Binding-site contacts:
Ligand atom C7 contacts residue ASN467 of chain 1.B at 3.4 Å.
Ligand atom N2 contacts residue THR333 of chain 1.B at 4.1 Å.
Ligand atom C3 contacts residue THR333 of chain 1.B at 3.6 Å.
Ligand atom C3 contacts residue MAN1 of chain 1.TB at 4.0 Å.
Ligand atom O6 contacts residue ASP335 of chain 1.B at 2.5 Å (salt-bridge).
Ligand atom C1 contacts residue ASP335 of chain 1.B at 3.3 Å.
Ligand atom C2 contacts residue GLN306 of chain 1.B at 4.2 Å.
Ligand atom C1 contacts residue ASN467 of chain 1.B at 1.4 Å.
Ligand atom O5 contacts residue ASP335 of chain 1.B at 3.2 Å (salt-bridge).
Ligand atom C2 contacts residue ASN467 of chain 1.B at 2.6 Å.
Ligand atom C5 contacts residue THR333 of chain 1.B at 4.5 Å.
Ligand atom C3 contacts residue ASN467 of chain 1.B at 3.8 Å.
Ligand atom C6 contacts residue ARG428 of chain 1.B at 4.0 Å.
Ligand atom O3 contacts residue MAN1 of chain 1.TB at 3.2 Å.
Ligand atom C2 contacts residue THR333 of chain 1.B at 4.2 Å.
Ligand atom C7 contacts residue GLN306 of chain 1.B at 3.6 Å.
Ligand atom C1 contacts residue THR333 of chain 1.B at 4.2 Å.
Ligand atom O7 contacts residue PHE304 of chain 1.B at 4.1 Å.
Ligand atom C5 contacts residue ASN467 of chain 1.B at 3.6 Å.
Ligand atom C4 contacts residue ASN467 of chain 1.B at 4.2 Å.
Ligand atom O3 contacts residue THR333 of chain 1.B at 4.4 Å.
Ligand atom C4 contacts residue THR333 of chain 1.B at 4.5 Å.
Ligand atom C1 contacts residue GLN306 of chain 1.B at 4.4 Å.
Ligand atom N2 contacts residue ASN467 of chain 1.B at 3.0 Å (h-bond).
Ligand atom O4 contacts residue MAN1 of chain 1.TB at 3.9 Å.
Ligand atom C2 contacts residue MAN1 of chain 1.TB at 4.0 Å.
Ligand atom O6 contacts residue MAN1 of chain 1.TB at 4.3 Å.
Ligand atom O6 contacts residue ARG428 of chain 1.B at 2.8 Å (salt-bridge).
Ligand atom O5 contacts residue ASN467 of chain 1.B at 2.3 Å (h-bond).
Ligand atom C6 contacts residue ASP335 of chain 1.B at 3.4 Å.
Ligand atom C8 contacts residue ASN467 of chain 1.B at 3.2 Å.
Ligand atom N2 contacts residue GLN306 of chain 1.B at 3.1 Å (h-bond).
Ligand atom C5 contacts residue ASP335 of chain 1.B at 3.2 Å.
Ligand atom O7 contacts residue ASN467 of chain 1.B at 4.0 Å.
Ligand atom O7 contacts residue GLN306 of chain 1.B at 3.5 Å (h-bond).
Ligand atom O2 contacts residue MAN1 of chain 1.TB at 3.6 Å (h-bond).

This protein binds this small molecule.
Small molecule (SMILES): CC(=O)N[C@H]1[C@H](O[C@H]2[C@H](O)[C@@H](NC(C)=O)CO[C@@H]2CO)O[C@H](CO)[C@@H](O[C@@H]2O[C@H](CO[C@H]3O[C@H](CO)[C@@H](O)[C@H](O)[C@@H]3O)[C@@H](O)[C@H](O)[C@@H]2O)[C@@H]1O

Sequence of chain 1.B:
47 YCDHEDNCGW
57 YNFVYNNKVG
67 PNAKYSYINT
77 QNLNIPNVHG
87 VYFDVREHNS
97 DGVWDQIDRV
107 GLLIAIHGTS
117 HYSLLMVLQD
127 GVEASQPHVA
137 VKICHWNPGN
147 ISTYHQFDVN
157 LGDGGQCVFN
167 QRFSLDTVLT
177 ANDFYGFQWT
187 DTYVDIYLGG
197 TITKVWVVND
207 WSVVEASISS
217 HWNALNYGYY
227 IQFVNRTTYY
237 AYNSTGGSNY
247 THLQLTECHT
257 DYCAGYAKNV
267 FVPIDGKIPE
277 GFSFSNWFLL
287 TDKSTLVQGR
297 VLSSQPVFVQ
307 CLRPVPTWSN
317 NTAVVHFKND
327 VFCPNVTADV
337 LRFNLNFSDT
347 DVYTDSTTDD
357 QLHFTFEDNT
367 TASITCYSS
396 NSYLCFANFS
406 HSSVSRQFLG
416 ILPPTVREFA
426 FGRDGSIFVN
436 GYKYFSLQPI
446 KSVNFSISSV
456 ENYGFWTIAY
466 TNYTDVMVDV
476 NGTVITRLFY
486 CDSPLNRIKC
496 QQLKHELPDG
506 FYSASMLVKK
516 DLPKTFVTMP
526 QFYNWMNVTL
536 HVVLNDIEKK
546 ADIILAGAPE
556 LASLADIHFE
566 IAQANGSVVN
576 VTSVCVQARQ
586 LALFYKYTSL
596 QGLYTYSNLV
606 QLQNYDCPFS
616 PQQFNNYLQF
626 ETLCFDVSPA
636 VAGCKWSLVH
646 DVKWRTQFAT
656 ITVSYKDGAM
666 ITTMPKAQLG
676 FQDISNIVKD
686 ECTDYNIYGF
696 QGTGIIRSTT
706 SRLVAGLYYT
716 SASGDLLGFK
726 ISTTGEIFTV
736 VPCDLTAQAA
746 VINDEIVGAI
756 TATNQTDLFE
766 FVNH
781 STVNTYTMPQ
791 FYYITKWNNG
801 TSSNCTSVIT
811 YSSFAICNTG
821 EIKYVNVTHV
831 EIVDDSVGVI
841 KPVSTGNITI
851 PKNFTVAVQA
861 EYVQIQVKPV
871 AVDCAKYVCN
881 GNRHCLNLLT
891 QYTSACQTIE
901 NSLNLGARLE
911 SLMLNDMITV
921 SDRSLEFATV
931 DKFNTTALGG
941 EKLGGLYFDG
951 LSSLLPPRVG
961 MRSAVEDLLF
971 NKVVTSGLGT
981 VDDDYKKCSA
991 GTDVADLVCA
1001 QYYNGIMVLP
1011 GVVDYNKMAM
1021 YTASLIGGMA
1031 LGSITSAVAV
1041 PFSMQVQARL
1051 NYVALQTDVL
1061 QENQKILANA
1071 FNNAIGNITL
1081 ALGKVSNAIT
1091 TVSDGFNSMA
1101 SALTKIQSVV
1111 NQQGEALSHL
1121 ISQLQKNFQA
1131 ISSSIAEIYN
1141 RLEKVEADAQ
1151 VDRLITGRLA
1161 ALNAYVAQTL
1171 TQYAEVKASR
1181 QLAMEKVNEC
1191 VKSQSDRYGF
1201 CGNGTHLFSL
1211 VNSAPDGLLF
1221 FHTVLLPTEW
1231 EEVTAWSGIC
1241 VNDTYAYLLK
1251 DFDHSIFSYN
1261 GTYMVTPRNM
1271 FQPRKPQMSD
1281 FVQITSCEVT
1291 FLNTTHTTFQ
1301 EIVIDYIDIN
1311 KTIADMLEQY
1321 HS